Sequence of chain 1.A:
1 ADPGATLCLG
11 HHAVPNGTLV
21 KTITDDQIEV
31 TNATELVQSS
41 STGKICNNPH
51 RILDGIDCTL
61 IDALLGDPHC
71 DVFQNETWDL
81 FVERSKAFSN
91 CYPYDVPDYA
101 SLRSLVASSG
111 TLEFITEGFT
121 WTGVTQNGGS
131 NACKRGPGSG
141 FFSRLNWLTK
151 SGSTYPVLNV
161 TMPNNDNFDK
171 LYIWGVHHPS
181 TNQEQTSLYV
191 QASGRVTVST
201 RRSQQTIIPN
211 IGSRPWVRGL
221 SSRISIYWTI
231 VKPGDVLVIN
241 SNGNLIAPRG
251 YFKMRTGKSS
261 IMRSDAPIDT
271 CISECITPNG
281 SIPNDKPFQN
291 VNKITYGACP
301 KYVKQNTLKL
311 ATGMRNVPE

Binding-site contacts:
Ligand atom N2 contacts residue ASN159 of chain 1.E at 2.9 Å (h-bond).
Ligand atom N2 contacts residue SER213 of chain 1.A at 3.0 Å (h-bond).
Ligand atom O7 contacts residue ASN159 of chain 1.E at 4.4 Å.
Ligand atom C7 contacts residue SER213 of chain 1.A at 3.6 Å.
Ligand atom O5 contacts residue ASN159 of chain 1.E at 2.3 Å (h-bond).
Ligand atom O7 contacts residue ARG214 of chain 1.A at 3.8 Å.
Ligand atom C8 contacts residue VAL238 of chain 1.E at 4.5 Å (hydrophobic).
Ligand atom O6 contacts residue THR161 of chain 1.E at 3.6 Å.
Ligand atom C1 contacts residue TRP216 of chain 1.A at 3.6 Å (hydrophobic).
Ligand atom O3 contacts residue TRP216 of chain 1.A at 4.1 Å.
Ligand atom O5 contacts residue TRP216 of chain 1.A at 4.2 Å.
Ligand atom C8 contacts residue TRP216 of chain 1.A at 4.2 Å (hydrophobic).
Ligand atom C2 contacts residue TRP216 of chain 1.A at 4.4 Å (hydrophobic).
Ligand atom C7 contacts residue PRO215 of chain 1.A at 4.0 Å (hydrophobic).
Ligand atom C8 contacts residue PRO215 of chain 1.A at 4.0 Å (hydrophobic).
Ligand atom C5 contacts residue ASN159 of chain 1.E at 3.6 Å.
Ligand atom C5 contacts residue TRP216 of chain 1.A at 3.7 Å (hydrophobic).
Ligand atom C3 contacts residue TRP216 of chain 1.A at 4.5 Å (hydrophobic).
Ligand atom C4 contacts residue TRP216 of chain 1.A at 4.2 Å (hydrophobic).
Ligand atom C7 contacts residue ASN159 of chain 1.E at 3.9 Å.
Ligand atom O5 contacts residue TRP216 of chain 1.A at 4.0 Å.
Ligand atom C3 contacts residue ASN159 of chain 1.E at 3.8 Å.
Ligand atom C8 contacts residue SER213 of chain 1.A at 3.2 Å.
Ligand atom C8 contacts residue VAL236 of chain 1.E at 4.0 Å (hydrophobic).
Ligand atom C6 contacts residue TRP216 of chain 1.A at 4.5 Å (hydrophobic).
Ligand atom C4 contacts residue ASN159 of chain 1.E at 4.2 Å.
Ligand atom C3 contacts residue TRP216 of chain 1.A at 4.2 Å (hydrophobic).
Ligand atom C6 contacts residue THR161 of chain 1.E at 3.6 Å.
Ligand atom O7 contacts residue PRO215 of chain 1.A at 3.3 Å.
Ligand atom C2 contacts residue TRP216 of chain 1.A at 4.0 Å (hydrophobic).
Ligand atom O7 contacts residue TRP216 of chain 1.A at 2.9 Å (h-bond).
Ligand atom C1 contacts residue SER213 of chain 1.A at 4.2 Å.
Ligand atom O6 contacts residue TRP216 of chain 1.A at 3.8 Å.
Ligand atom C8 contacts residue THR161 of chain 1.E at 4.1 Å.
Ligand atom C1 contacts residue ASN159 of chain 1.E at 1.4 Å.
Ligand atom C6 contacts residue TRP216 of chain 1.A at 4.2 Å (hydrophobic).
Ligand atom C2 contacts residue ASN159 of chain 1.E at 2.5 Å.
Ligand atom O4 contacts residue TRP216 of chain 1.A at 4.4 Å.
Ligand atom C2 contacts residue SER213 of chain 1.A at 4.1 Å.
Ligand atom C7 contacts residue TRP216 of chain 1.A at 3.7 Å (hydrophobic).

A protein and the small-molecule ligand that binds it are described below.
Small molecule (SMILES): CC(=O)N[C@H]1[C@H](O[C@H]2[C@H](O)[C@@H](NC(C)=O)CO[C@@H]2CO)O[C@H](CO)[C@@H](O[C@@H]2O[C@H](CO)[C@@H](O)[C@H](O)[C@@H]2O)[C@@H]1O

Sequence of chain 1.E:
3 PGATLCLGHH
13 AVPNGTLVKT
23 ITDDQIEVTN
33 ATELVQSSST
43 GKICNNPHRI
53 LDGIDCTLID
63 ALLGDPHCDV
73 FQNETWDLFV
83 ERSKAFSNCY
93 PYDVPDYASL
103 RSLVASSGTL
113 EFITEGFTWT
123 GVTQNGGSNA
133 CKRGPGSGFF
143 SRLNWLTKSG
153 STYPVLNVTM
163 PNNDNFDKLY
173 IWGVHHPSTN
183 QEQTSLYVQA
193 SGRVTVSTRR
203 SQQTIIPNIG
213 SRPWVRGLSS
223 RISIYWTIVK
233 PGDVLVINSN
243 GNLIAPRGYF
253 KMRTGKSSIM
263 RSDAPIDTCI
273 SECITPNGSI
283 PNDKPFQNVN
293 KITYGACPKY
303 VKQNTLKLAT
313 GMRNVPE